Sequence of chain 1.A:
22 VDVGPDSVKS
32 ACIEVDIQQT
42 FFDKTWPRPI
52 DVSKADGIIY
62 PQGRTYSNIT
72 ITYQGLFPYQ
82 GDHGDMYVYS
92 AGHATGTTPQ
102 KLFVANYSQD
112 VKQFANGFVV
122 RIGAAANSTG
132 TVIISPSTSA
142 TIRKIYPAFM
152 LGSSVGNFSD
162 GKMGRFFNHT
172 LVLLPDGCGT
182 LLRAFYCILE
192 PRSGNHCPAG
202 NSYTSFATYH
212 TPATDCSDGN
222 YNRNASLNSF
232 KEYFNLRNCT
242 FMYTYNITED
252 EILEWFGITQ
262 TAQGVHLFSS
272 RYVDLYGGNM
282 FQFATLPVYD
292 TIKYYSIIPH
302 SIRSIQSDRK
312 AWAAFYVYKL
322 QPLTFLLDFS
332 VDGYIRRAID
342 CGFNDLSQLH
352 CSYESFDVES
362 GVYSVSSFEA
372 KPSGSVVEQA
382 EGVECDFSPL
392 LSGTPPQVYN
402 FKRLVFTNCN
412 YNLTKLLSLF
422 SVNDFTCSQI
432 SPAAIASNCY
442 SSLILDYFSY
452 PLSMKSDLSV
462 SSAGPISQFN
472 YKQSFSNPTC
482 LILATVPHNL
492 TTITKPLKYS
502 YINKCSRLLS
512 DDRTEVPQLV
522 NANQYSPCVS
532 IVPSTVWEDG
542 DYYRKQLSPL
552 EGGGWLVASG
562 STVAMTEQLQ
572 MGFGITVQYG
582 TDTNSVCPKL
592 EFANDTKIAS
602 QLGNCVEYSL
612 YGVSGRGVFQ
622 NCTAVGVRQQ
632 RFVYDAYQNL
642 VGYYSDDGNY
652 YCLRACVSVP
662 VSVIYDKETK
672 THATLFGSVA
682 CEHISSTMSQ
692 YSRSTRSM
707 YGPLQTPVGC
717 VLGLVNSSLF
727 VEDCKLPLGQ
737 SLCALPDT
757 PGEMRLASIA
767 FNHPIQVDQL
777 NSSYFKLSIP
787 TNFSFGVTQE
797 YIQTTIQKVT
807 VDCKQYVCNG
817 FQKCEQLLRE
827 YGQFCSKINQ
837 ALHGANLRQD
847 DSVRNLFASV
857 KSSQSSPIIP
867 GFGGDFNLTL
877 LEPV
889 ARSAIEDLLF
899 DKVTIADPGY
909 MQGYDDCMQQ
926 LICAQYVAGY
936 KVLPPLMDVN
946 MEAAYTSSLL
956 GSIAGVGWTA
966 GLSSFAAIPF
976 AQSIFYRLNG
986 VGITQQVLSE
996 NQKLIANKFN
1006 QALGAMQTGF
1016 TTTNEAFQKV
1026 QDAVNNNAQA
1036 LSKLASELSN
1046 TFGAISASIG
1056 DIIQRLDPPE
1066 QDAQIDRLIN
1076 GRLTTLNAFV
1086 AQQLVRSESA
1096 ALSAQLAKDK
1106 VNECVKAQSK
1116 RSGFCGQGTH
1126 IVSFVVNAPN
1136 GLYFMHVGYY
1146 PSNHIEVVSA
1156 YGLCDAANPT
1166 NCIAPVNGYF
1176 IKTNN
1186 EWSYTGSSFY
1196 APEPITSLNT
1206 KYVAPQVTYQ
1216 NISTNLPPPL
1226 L

The protein below binds the small molecule below.
Small molecule (SMILES): CC(=O)N[C@H]1[C@H](O[C@H]2[C@H](O)[C@@H](NC(C)=O)CO[C@@H]2CO)O[C@H](CO)[C@@H](O)[C@@H]1O

Binding-site contacts:
Ligand atom O7 contacts residue ASN1216 of chain 1.A at 3.5 Å (h-bond).
Ligand atom O7 contacts residue TYR1214 of chain 1.A at 3.6 Å.
Ligand atom C5 contacts residue ASN1216 of chain 1.A at 3.6 Å.
Ligand atom O7 contacts residue GLN1215 of chain 1.A at 4.1 Å.
Ligand atom N2 contacts residue VAL1212 of chain 1.A at 4.5 Å.
Ligand atom C8 contacts residue ASN1216 of chain 1.A at 3.5 Å.
Ligand atom C4 contacts residue ASN1216 of chain 1.A at 4.2 Å.
Ligand atom O7 contacts residue VAL1212 of chain 1.A at 3.2 Å.
Ligand atom C6 contacts residue PRO1164 of chain 1.A at 4.5 Å (hydrophobic).
Ligand atom O4 contacts residue ASN1216 of chain 1.A at 4.4 Å.
Ligand atom C7 contacts residue ASN1216 of chain 1.A at 3.6 Å.
Ligand atom N2 contacts residue ASN1216 of chain 1.A at 3.1 Å (h-bond).
Ligand atom C8 contacts residue GLN1211 of chain 1.A at 3.3 Å.
Ligand atom C3 contacts residue ASN1216 of chain 1.A at 3.9 Å.
Ligand atom C7 contacts residue GLN1211 of chain 1.A at 4.2 Å.
Ligand atom C8 contacts residue SER779 of chain 1.A at 3.4 Å.
Ligand atom C8 contacts residue PRO1210 of chain 1.A at 4.2 Å (hydrophobic).
Ligand atom C7 contacts residue VAL1212 of chain 1.A at 3.8 Å (hydrophobic).
Ligand atom C7 contacts residue TYR1214 of chain 1.A at 3.6 Å (hydrophobic).
Ligand atom C1 contacts residue ASN1216 of chain 1.A at 1.4 Å.
Ligand atom C8 contacts residue VAL1212 of chain 1.A at 3.3 Å (hydrophobic).
Ligand atom C2 contacts residue ASN1216 of chain 1.A at 2.6 Å.
Ligand atom O7 contacts residue GLN1211 of chain 1.A at 4.2 Å.
Ligand atom C8 contacts residue TYR1214 of chain 1.A at 3.3 Å (hydrophobic).
Ligand atom O5 contacts residue PRO1164 of chain 1.A at 4.0 Å.
Ligand atom O5 contacts residue ASN1216 of chain 1.A at 2.4 Å (h-bond).